Sequence of chain 1.A:
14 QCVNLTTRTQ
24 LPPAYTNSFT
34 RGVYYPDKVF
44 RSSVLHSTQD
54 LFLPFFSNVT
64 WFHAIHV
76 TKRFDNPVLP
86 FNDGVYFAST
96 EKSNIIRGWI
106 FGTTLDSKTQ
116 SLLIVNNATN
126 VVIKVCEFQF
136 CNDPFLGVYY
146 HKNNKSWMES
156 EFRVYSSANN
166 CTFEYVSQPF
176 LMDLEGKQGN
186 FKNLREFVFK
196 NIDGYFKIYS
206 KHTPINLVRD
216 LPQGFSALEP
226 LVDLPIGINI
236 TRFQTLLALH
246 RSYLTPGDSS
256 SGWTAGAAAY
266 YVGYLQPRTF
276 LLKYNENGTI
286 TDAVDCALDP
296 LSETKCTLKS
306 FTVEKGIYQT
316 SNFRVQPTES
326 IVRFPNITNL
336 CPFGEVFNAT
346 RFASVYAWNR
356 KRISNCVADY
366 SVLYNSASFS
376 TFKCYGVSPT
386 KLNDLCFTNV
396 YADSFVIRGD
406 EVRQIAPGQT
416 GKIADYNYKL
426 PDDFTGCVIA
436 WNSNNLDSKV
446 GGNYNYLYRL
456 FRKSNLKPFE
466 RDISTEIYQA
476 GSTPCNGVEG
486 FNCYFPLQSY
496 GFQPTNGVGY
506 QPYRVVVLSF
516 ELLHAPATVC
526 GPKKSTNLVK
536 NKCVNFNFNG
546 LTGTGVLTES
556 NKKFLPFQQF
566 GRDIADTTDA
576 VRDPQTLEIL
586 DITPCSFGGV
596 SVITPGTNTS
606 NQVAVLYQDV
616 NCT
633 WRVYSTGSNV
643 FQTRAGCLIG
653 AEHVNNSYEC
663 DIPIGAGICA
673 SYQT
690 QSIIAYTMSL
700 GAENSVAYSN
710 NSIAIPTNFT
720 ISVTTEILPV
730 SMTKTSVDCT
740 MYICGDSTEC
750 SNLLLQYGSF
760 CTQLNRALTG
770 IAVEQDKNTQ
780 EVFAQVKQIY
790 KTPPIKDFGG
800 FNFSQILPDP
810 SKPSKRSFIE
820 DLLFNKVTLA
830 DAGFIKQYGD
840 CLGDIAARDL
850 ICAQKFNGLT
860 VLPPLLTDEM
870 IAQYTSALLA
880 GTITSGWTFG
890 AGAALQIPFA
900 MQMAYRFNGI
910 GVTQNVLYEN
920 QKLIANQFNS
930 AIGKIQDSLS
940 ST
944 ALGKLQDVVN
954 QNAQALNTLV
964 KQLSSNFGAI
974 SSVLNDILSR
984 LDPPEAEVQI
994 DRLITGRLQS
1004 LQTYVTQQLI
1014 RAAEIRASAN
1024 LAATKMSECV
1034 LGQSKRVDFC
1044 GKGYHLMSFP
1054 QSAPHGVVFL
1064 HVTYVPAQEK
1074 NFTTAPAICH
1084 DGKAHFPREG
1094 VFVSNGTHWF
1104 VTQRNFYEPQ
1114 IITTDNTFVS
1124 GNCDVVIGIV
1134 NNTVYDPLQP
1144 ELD

Binding-site contacts:
Ligand atom N2 contacts residue ASN1098 of chain 1.A at 2.6 Å (h-bond).
Ligand atom C8 contacts residue THR1100 of chain 1.A at 4.0 Å.
Ligand atom C5 contacts residue ASN1098 of chain 1.A at 3.6 Å.
Ligand atom C3 contacts residue HIS1101 of chain 1.A at 3.6 Å.
Ligand atom O6 contacts residue PHE1103 of chain 1.A at 3.8 Å.
Ligand atom C1 contacts residue THR1100 of chain 1.A at 4.1 Å.
Ligand atom C4 contacts residue ASN1098 of chain 1.A at 4.1 Å.
Ligand atom C7 contacts residue ASN1098 of chain 1.A at 3.1 Å.
Ligand atom C6 contacts residue PHE1103 of chain 1.A at 4.1 Å (hydrophobic).
Ligand atom C8 contacts residue HIS1101 of chain 1.A at 4.2 Å.
Ligand atom C2 contacts residue HIS1101 of chain 1.A at 4.0 Å.
Ligand atom C4 contacts residue HIS1101 of chain 1.A at 4.0 Å.
Ligand atom C1 contacts residue HIS1101 of chain 1.A at 3.5 Å.
Ligand atom O5 contacts residue PHE1103 of chain 1.A at 3.9 Å.
Ligand atom N2 contacts residue HIS1101 of chain 1.A at 4.3 Å.
Ligand atom C3 contacts residue THR1100 of chain 1.A at 4.1 Å.
Ligand atom O4 contacts residue HIS1101 of chain 1.A at 3.5 Å.
Ligand atom C8 contacts residue ASN1098 of chain 1.A at 3.3 Å.
Ligand atom C5 contacts residue PHE1103 of chain 1.A at 4.3 Å (hydrophobic).
Ligand atom C2 contacts residue THR1100 of chain 1.A at 4.1 Å.
Ligand atom C2 contacts residue ASN1098 of chain 1.A at 2.2 Å.
Ligand atom N2 contacts residue THR1100 of chain 1.A at 3.5 Å (h-bond).
Ligand atom C3 contacts residue ASN1098 of chain 1.A at 3.6 Å.
Ligand atom C1 contacts residue ASN1098 of chain 1.A at 1.4 Å.
Ligand atom O7 contacts residue ASN1098 of chain 1.A at 3.2 Å (h-bond).
Ligand atom O5 contacts residue ASN1098 of chain 1.A at 2.3 Å (h-bond).
Ligand atom C5 contacts residue HIS1101 of chain 1.A at 3.5 Å.
Ligand atom O5 contacts residue HIS1101 of chain 1.A at 3.9 Å.

The protein below binds the small molecule below.
Small molecule (SMILES): CC(=O)N[C@H]1[C@H](O[C@H]2[C@H](O)[C@@H](NC(C)=O)CO[C@@H]2CO)O[C@H](CO)[C@@H](O)[C@@H]1O